Sequence of chain 2.G:
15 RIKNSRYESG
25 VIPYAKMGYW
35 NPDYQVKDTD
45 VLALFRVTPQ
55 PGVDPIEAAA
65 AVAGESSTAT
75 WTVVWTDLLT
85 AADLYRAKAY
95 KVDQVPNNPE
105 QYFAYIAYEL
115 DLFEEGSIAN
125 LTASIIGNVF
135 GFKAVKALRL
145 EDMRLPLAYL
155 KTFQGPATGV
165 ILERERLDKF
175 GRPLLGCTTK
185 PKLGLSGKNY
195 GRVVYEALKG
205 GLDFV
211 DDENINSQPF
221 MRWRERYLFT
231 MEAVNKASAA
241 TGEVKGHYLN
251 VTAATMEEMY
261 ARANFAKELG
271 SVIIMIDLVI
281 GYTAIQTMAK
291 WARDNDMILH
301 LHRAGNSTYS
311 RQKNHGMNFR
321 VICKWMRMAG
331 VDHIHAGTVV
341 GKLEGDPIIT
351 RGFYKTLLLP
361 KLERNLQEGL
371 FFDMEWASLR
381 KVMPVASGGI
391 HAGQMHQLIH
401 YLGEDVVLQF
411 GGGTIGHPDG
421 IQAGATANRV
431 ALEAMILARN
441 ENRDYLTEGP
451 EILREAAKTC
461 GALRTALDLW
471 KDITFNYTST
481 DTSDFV

Binding-site contacts:
Ligand atom C3 contacts residue KCX210 of chain 1.E at 3.4 Å.
Ligand atom O3 contacts residue KCX210 of chain 1.E at 2.5 Å (h-bond).
Ligand atom C2 contacts residue MG1 of chain 1.M at 2.9 Å.
Ligand atom O2P contacts residue LYS342 of chain 1.E at 2.9 Å (salt-bridge).
Ligand atom O6 contacts residue ASN132 of chain 2.G at 3.3 Å (h-bond).
Ligand atom O2 contacts residue THR182 of chain 1.E at 2.5 Å (h-bond).
Ligand atom O2P contacts residue THR74 of chain 2.G at 3.4 Å (h-bond).
Ligand atom O4P contacts residue ARG303 of chain 1.E at 3.1 Å (salt-bridge).
Ligand atom O7 contacts residue MG1 of chain 1.M at 2.3 Å.
Ligand atom O2P contacts residue GLY389 of chain 1.E at 3.0 Å (h-bond).
Ligand atom O5P contacts residue ARG303 of chain 1.E at 2.9 Å (salt-bridge).
Ligand atom O4 contacts residue SER387 of chain 1.E at 2.9 Å (h-bond).
Ligand atom O3P contacts residue THR74 of chain 2.G at 2.6 Å (h-bond).
Ligand atom O6P contacts residue HIS335 of chain 1.E at 2.8 Å (h-bond).
Ligand atom O7 contacts residue ASP212 of chain 1.E at 3.4 Å (salt-bridge).
Ligand atom O2P contacts residue TRP75 of chain 2.G at 3.2 Å.
Ligand atom O4 contacts residue GLY388 of chain 1.E at 3.3 Å (h-bond).
Ligand atom O3P contacts residue GLY412 of chain 1.E at 2.9 Å (h-bond).
Ligand atom O6P contacts residue SER387 of chain 1.E at 3.1 Å (h-bond).
Ligand atom O6 contacts residue LYS342 of chain 1.E at 3.0 Å (salt-bridge).
Ligand atom O7 contacts residue ASN132 of chain 2.G at 2.8 Å (h-bond).
Ligand atom O1 contacts residue LYS184 of chain 1.E at 3.3 Å (salt-bridge).
Ligand atom O5P contacts residue LEU343 of chain 1.E at 3.2 Å.
Ligand atom O4P contacts residue HIS335 of chain 1.E at 3.4 Å.
Ligand atom C3 contacts residue SER387 of chain 1.E at 3.2 Å.
Ligand atom C contacts residue MG1 of chain 1.M at 3.0 Å.
Ligand atom C3 contacts residue MG1 of chain 1.M at 2.9 Å.
Ligand atom P1 contacts residue THR74 of chain 2.G at 3.5 Å.
Ligand atom O3 contacts residue HIS302 of chain 1.E at 3.3 Å (h-bond).
Ligand atom O1P contacts residue GLY411 of chain 1.E at 2.9 Å (h-bond).
Ligand atom O7 contacts residue GLU213 of chain 1.E at 3.4 Å (salt-bridge).
Ligand atom O7 contacts residue LYS186 of chain 1.E at 3.1 Å (salt-bridge).
Ligand atom C contacts residue ASN132 of chain 2.G at 3.2 Å.
Ligand atom O3 contacts residue MG1 of chain 1.M at 2.2 Å.
Ligand atom P2 contacts residue ARG303 of chain 1.E at 3.3 Å.
Ligand atom O7 contacts residue LYS184 of chain 1.E at 3.5 Å (salt-bridge).
Ligand atom O2 contacts residue MG1 of chain 1.M at 2.3 Å.
Ligand atom C1 contacts residue SER387 of chain 1.E at 3.5 Å.
Ligand atom O2 contacts residue LYS184 of chain 1.E at 3.2 Å (salt-bridge).
Ligand atom O3P contacts residue LYS184 of chain 1.E at 3.3 Å.

Sequence of chain 1.E:
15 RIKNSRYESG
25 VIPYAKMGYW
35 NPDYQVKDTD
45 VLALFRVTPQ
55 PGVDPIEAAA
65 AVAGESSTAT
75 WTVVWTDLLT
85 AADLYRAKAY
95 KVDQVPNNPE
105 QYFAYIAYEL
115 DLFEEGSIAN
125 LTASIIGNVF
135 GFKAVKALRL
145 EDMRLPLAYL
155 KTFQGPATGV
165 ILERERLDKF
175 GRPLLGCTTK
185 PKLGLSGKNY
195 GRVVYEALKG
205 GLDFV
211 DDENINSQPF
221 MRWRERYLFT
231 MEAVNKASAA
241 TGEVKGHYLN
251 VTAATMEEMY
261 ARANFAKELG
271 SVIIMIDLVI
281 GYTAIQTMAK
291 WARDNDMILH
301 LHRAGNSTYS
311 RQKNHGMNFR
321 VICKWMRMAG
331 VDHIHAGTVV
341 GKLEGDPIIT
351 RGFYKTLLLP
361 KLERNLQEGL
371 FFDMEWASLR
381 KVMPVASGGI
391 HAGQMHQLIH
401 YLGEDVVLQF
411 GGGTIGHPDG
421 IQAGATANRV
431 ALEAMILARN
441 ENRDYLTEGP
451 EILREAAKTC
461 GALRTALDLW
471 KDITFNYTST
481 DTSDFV

The small molecule below binds the protein below.
Small molecule (SMILES): O=C(O)[C@@](O)(COP(=O)(O)O)[C@H](O)[C@H](O)COP(=O)(O)O